This protein binds this small molecule.
Small molecule (SMILES): N[C@@H](Cc1cc(Cl)c([N+](=O)[O-])cc1CCC(=O)O)C(=O)O

Sequence of chain 1.A:
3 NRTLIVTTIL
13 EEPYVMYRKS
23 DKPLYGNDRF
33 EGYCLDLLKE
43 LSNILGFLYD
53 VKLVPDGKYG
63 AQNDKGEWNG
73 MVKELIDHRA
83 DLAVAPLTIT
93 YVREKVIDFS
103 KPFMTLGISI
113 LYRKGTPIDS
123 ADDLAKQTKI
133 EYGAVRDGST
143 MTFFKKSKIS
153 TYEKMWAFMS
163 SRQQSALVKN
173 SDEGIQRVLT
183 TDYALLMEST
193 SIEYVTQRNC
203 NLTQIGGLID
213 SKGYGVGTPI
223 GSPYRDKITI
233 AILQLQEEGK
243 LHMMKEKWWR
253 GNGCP

Binding-site contacts:
Ligand atom C11 contacts residue THR142 of chain 1.A at 3.2 Å.
Ligand atom N2 contacts residue PRO88 of chain 1.A at 3.1 Å (h-bond).
Ligand atom CL1 contacts residue GLU13 of chain 1.A at 3.8 Å.
Ligand atom O4 contacts residue ARG95 of chain 1.A at 2.8 Å (salt-bridge).
Ligand atom N1 contacts residue SER193 of chain 1.A at 3.0 Å (h-bond).
Ligand atom O7 contacts residue SER141 of chain 1.A at 3.0 Å (h-bond).
Ligand atom C10 contacts residue VAL137 of chain 1.A at 3.8 Å (hydrophobic).
Ligand atom C7 contacts residue PRO88 of chain 1.A at 3.7 Å (hydrophobic).
Ligand atom O7 contacts residue THR142 of chain 1.A at 2.9 Å (h-bond).
Ligand atom O7 contacts residue GLY140 of chain 1.A at 3.8 Å.
Ligand atom O6 contacts residue THR142 of chain 1.A at 2.4 Å (h-bond).
Ligand atom CL1 contacts residue TYR16 of chain 1.A at 3.3 Å.
Ligand atom C3 contacts residue TYR61 of chain 1.A at 3.7 Å (hydrophobic).
Ligand atom O4 contacts residue SER141 of chain 1.A at 3.1 Å.
Ligand atom O5 contacts residue ARG95 of chain 1.A at 2.8 Å (salt-bridge).
Ligand atom CL1 contacts residue SER193 of chain 1.A at 3.3 Å.
Ligand atom C12 contacts residue SER141 of chain 1.A at 3.5 Å.
Ligand atom O5 contacts residue LEU89 of chain 1.A at 3.6 Å.
Ligand atom N2 contacts residue GLU190 of chain 1.A at 2.8 Å (salt-bridge).
Ligand atom O2 contacts residue SER193 of chain 1.A at 2.5 Å (h-bond).
Ligand atom N2 contacts residue TYR216 of chain 1.A at 3.6 Å.
Ligand atom C12 contacts residue ARG95 of chain 1.A at 3.5 Å.
Ligand atom O4 contacts residue TYR61 of chain 1.A at 3.6 Å.
Ligand atom N1 contacts residue SER173 of chain 1.A at 3.4 Å (h-bond).
Ligand atom C8 contacts residue THR90 of chain 1.A at 3.7 Å.
Ligand atom C4 contacts residue GLU190 of chain 1.A at 3.8 Å.
Ligand atom C4 contacts residue TYR61 of chain 1.A at 3.6 Å (hydrophobic).
Ligand atom N2 contacts residue THR90 of chain 1.A at 2.8 Å (h-bond).
Ligand atom O1 contacts residue SER193 of chain 1.A at 3.4 Å (h-bond).
Ligand atom O1 contacts residue SER173 of chain 1.A at 2.7 Å (h-bond).
Ligand atom C7 contacts residue TYR61 of chain 1.A at 3.3 Å (hydrophobic).
Ligand atom O1 contacts residue MET189 of chain 1.A at 3.7 Å.
Ligand atom O5 contacts residue PRO88 of chain 1.A at 3.6 Å (h-bond).
Ligand atom C12 contacts residue THR90 of chain 1.A at 3.7 Å.
Ligand atom C4 contacts residue PRO88 of chain 1.A at 3.7 Å (hydrophobic).
Ligand atom O2 contacts residue GLU13 of chain 1.A at 3.5 Å (salt-bridge).
Ligand atom O5 contacts residue THR90 of chain 1.A at 2.7 Å (h-bond).
Ligand atom CL1 contacts residue PRO88 of chain 1.A at 3.6 Å.
Ligand atom C1 contacts residue SER173 of chain 1.A at 3.7 Å.
Ligand atom CL1 contacts residue TYR216 of chain 1.A at 3.7 Å.